Binding-site contacts:
Ligand atom C4 contacts residue PRO38 of chain 1.A at 4.3 Å (hydrophobic).
Ligand atom C5 contacts residue ASN107 of chain 1.A at 4.4 Å.
Ligand atom C1 contacts residue THR104 of chain 1.A at 3.6 Å.
Ligand atom O2 contacts residue CA1 of chain 1.F at 2.3 Å.
Ligand atom O2 contacts residue ASP100 of chain 1.A at 2.4 Å (salt-bridge).
Ligand atom C9 contacts residue PRO38 of chain 1.A at 3.8 Å (hydrophobic).
Ligand atom C10 contacts residue ASN107 of chain 1.A at 3.9 Å.
Ligand atom C1 contacts residue TYR36 of chain 1.A at 3.7 Å (hydrophobic).
Ligand atom O1 contacts residue ASN107 of chain 1.A at 2.7 Å (h-bond).
Ligand atom O1 contacts residue CA1 of chain 1.F at 2.5 Å.
Ligand atom O2 contacts residue TYR36 of chain 1.A at 3.0 Å (h-bond).
Ligand atom O1 contacts residue ASP100 of chain 1.A at 4.5 Å.
Ligand atom C10 contacts residue GLY37 of chain 1.A at 3.6 Å.
Ligand atom C9 contacts residue GLY37 of chain 1.A at 3.9 Å.
Ligand atom C5 contacts residue GLY37 of chain 1.A at 4.4 Å.
Ligand atom N1 contacts residue CA1 of chain 1.F at 3.2 Å.
Ligand atom N1 contacts residue THR104 of chain 1.A at 3.5 Å (h-bond).
Ligand atom C2 contacts residue THR104 of chain 1.A at 4.5 Å.
Ligand atom O1 contacts residue TYR36 of chain 1.A at 3.2 Å (h-bond).
Ligand atom C4 contacts residue GLY37 of chain 1.A at 4.5 Å.
Ligand atom C4 contacts residue ASN107 of chain 1.A at 3.9 Å.
Ligand atom C10 contacts residue PRO38 of chain 1.A at 3.7 Å (hydrophobic).
Ligand atom O2 contacts residue ASN107 of chain 1.A at 4.3 Å.
Ligand atom C7 contacts residue PRO38 of chain 1.A at 3.9 Å (hydrophobic).
Ligand atom C1 contacts residue ASP100 of chain 1.A at 4.5 Å.
Ligand atom C2 contacts residue ASN107 of chain 1.A at 4.3 Å.
Ligand atom O2 contacts residue ASN108 of chain 1.A at 4.3 Å.
Ligand atom C3 contacts residue ASN107 of chain 1.A at 3.9 Å.
Ligand atom C1 contacts residue CA1 of chain 1.F at 3.2 Å.
Ligand atom C6 contacts residue PRO38 of chain 1.A at 3.8 Å (hydrophobic).
Ligand atom C1 contacts residue ASN107 of chain 1.A at 3.7 Å.
Ligand atom N1 contacts residue ASP100 of chain 1.A at 3.4 Å (salt-bridge).
Ligand atom C5 contacts residue PRO38 of chain 1.A at 3.9 Å (hydrophobic).
Ligand atom C8 contacts residue PRO38 of chain 1.A at 4.0 Å (hydrophobic).
Ligand atom N1 contacts residue TYR36 of chain 1.A at 3.6 Å.
Ligand atom O1 contacts residue THR104 of chain 1.A at 3.3 Å (h-bond).
Ligand atom O2 contacts residue THR104 of chain 1.A at 3.2 Å (h-bond).
Ligand atom C4 contacts residue TYR36 of chain 1.A at 4.0 Å (hydrophobic).

A small-molecule ligand and the protein it binds are described below.
Small molecule (SMILES): O=C(CCCc1ccccc1)NO

Sequence of chain 1.A:
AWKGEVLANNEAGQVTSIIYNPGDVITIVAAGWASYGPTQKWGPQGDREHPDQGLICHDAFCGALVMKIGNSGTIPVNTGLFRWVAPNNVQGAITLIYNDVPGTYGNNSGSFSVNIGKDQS